The protein below binds the small molecule below.
Small molecule (SMILES): N[C@@H](CCC(=O)O)C(=O)O

Sequence of chain 1.B:
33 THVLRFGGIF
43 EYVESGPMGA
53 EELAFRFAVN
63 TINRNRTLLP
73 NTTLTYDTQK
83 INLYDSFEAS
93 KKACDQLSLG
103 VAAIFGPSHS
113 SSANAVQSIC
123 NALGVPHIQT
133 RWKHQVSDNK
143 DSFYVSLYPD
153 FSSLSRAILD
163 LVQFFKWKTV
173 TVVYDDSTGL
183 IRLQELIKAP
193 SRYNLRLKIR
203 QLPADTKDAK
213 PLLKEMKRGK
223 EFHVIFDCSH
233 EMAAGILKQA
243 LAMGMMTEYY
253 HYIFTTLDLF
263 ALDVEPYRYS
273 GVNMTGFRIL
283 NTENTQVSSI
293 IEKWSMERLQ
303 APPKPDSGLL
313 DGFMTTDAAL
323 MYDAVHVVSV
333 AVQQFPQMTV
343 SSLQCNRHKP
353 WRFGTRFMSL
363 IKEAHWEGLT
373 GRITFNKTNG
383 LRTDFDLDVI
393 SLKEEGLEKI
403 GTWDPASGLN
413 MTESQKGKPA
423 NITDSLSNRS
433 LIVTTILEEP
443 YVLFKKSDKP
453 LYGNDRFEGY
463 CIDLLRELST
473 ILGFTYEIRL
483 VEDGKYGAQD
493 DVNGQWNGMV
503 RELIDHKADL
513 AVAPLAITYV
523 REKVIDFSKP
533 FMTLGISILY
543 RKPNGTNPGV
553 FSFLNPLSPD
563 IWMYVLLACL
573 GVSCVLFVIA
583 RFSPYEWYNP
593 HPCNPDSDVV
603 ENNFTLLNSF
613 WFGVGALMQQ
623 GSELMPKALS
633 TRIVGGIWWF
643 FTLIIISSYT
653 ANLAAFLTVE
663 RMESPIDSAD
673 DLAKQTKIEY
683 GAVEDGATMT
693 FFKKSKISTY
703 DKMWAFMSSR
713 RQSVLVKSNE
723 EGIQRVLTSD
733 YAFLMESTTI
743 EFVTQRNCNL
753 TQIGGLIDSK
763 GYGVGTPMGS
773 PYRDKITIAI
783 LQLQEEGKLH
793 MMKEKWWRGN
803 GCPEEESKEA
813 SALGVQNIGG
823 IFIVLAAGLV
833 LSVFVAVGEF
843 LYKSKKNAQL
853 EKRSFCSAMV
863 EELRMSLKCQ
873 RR

Binding-site contacts:
Ligand atom CA contacts residue GLU738 of chain 1.B at 3.5 Å.
Ligand atom CA contacts residue ALA689 of chain 1.B at 4.2 Å (hydrophobic).
Ligand atom OE1 contacts residue THR690 of chain 1.B at 2.8 Å (h-bond).
Ligand atom OE2 contacts residue THR690 of chain 1.B at 3.0 Å (h-bond).
Ligand atom O contacts residue ARG523 of chain 1.B at 3.4 Å (salt-bridge).
Ligand atom C contacts residue ALA689 of chain 1.B at 3.8 Å (hydrophobic).
Ligand atom C contacts residue PRO516 of chain 1.B at 4.0 Å (hydrophobic).
Ligand atom CA contacts residue TYR488 of chain 1.B at 3.6 Å (hydrophobic).
Ligand atom O contacts residue LEU517 of chain 1.B at 4.0 Å.
Ligand atom OE1 contacts residue GLU738 of chain 1.B at 3.6 Å.
Ligand atom O contacts residue ALA518 of chain 1.B at 3.0 Å (h-bond).
Ligand atom CB contacts residue GLU738 of chain 1.B at 4.4 Å.
Ligand atom C contacts residue ALA518 of chain 1.B at 3.9 Å (hydrophobic).
Ligand atom OXT contacts residue ALA689 of chain 1.B at 2.9 Å (h-bond).
Ligand atom C contacts residue TYR488 of chain 1.B at 3.4 Å (hydrophobic).
Ligand atom N contacts residue TYR488 of chain 1.B at 3.4 Å.
Ligand atom CB contacts residue ALA689 of chain 1.B at 3.9 Å (hydrophobic).
Ligand atom OE2 contacts residue LEU736 of chain 1.B at 4.1 Å.
Ligand atom N contacts residue TYR764 of chain 1.B at 3.7 Å.
Ligand atom C contacts residue ARG523 of chain 1.B at 3.7 Å.
Ligand atom CD contacts residue THR690 of chain 1.B at 3.3 Å.
Ligand atom CB contacts residue TYR488 of chain 1.B at 3.5 Å (hydrophobic).
Ligand atom OXT contacts residue ARG523 of chain 1.B at 2.6 Å (salt-bridge).
Ligand atom CG contacts residue GLU738 of chain 1.B at 4.3 Å.
Ligand atom N contacts residue GLU738 of chain 1.B at 3.6 Å.
Ligand atom O contacts residue PRO516 of chain 1.B at 3.1 Å (h-bond).
Ligand atom OXT contacts residue GLY688 of chain 1.B at 3.8 Å.
Ligand atom OE2 contacts residue GLU738 of chain 1.B at 3.6 Å (salt-bridge).
Ligand atom OE1 contacts residue ALA689 of chain 1.B at 3.4 Å (h-bond).
Ligand atom CG contacts residue ASN721 of chain 1.B at 4.3 Å.
Ligand atom C contacts residue GLU738 of chain 1.B at 4.4 Å.
Ligand atom CG contacts residue TYR488 of chain 1.B at 4.4 Å (hydrophobic).
Ligand atom O contacts residue TYR488 of chain 1.B at 3.5 Å.
Ligand atom CB contacts residue GLY688 of chain 1.B at 4.1 Å.
Ligand atom OE1 contacts residue GLY688 of chain 1.B at 4.0 Å.
Ligand atom OE2 contacts residue MET737 of chain 1.B at 3.4 Å.
Ligand atom N contacts residue PRO516 of chain 1.B at 3.9 Å.
Ligand atom CG contacts residue VAL685 of chain 1.B at 4.3 Å (hydrophobic).
Ligand atom CD contacts residue GLU738 of chain 1.B at 3.6 Å.
Ligand atom OXT contacts residue TYR488 of chain 1.B at 3.5 Å.